Binding-site contacts:
Ligand atom C8 contacts residue CYS750 of chain 1.A at 3.3 Å (hydrophobic).
Ligand atom C6 contacts residue ASN751 of chain 1.A at 4.3 Å.
Ligand atom C6 contacts residue NAG2 of chain 1.I at 4.2 Å.
Ligand atom C8 contacts residue ASN751 of chain 1.A at 4.2 Å.
Ligand atom N2 contacts residue ASN751 of chain 1.A at 4.0 Å.
Ligand atom C1 contacts residue ASN751 of chain 1.A at 3.4 Å.
Ligand atom O5 contacts residue ASN751 of chain 1.A at 2.8 Å (h-bond).
Ligand atom C5 contacts residue ASN751 of chain 1.A at 3.9 Å.
Ligand atom C2 contacts residue ASN751 of chain 1.A at 4.3 Å.
Ligand atom O6 contacts residue NAG2 of chain 1.I at 3.4 Å.
Ligand atom C7 contacts residue CYS750 of chain 1.A at 4.1 Å (hydrophobic).
Ligand atom O6 contacts residue ASN751 of chain 1.A at 3.6 Å (h-bond).
Ligand atom O7 contacts residue CYS750 of chain 1.A at 4.4 Å.

The protein below binds the small molecule below.
Small molecule (SMILES): CC(=O)N[C@H]1[C@H](O[C@H]2[C@H](O)[C@@H](NC(C)=O)CO[C@@H]2CO)O[C@H](CO)[C@@H](O)[C@@H]1O

Sequence of chain 1.A:
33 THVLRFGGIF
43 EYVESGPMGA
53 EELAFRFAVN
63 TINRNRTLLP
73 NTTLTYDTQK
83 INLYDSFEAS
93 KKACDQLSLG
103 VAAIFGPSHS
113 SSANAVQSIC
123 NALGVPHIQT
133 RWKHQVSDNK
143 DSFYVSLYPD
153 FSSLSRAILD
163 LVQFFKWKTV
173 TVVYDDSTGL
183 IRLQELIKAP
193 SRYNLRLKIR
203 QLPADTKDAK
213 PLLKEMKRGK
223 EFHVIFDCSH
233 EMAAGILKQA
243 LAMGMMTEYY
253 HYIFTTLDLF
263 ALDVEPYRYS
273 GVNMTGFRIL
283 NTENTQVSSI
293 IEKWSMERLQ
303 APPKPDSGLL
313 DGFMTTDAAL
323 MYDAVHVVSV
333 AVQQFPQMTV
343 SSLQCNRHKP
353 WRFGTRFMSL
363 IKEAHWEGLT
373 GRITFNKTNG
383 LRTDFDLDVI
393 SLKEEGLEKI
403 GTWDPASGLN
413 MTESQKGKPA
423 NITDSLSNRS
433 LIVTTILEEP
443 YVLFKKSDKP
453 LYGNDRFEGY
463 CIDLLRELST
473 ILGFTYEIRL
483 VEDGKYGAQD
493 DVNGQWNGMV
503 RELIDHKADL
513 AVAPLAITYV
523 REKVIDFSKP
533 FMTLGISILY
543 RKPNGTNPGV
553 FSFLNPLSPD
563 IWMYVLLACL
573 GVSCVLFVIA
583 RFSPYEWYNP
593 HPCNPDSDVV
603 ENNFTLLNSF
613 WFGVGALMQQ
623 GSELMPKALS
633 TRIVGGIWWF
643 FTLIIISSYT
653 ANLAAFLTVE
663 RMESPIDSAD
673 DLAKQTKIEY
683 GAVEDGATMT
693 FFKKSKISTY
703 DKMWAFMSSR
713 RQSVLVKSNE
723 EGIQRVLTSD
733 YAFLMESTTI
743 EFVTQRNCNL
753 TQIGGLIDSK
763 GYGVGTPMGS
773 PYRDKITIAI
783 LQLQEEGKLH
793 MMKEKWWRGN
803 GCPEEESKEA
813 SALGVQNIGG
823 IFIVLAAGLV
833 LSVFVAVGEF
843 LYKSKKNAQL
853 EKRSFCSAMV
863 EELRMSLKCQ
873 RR